Sequence of chain 1.V:
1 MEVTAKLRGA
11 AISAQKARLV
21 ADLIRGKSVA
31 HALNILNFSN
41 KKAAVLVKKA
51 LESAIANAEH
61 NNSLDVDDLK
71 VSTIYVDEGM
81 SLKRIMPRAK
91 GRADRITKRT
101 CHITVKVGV

This small molecule binds to this protein.
Small molecule (SMILES): NCCC[C@H](N)CC(=O)NCCC[C@H](N)CC(=O)NCCC[C@H](N)CC(=O)N[C@@H]1[C@H](O)[C@@H](OC(N)=O)[C@@H](CO)O[C@H]1NC1=N[C@@H]2C(=O)NC[C@@H](O)[C@H]2N1

Binding-site contacts:
Ligand atom C26 contacts residue ARG92 of chain 1.V at 4.4 Å.
Ligand atom N23 contacts residue ILE85 of chain 1.V at 4.3 Å.
Ligand atom C32 contacts residue LYS90 of chain 1.V at 3.8 Å.
Ligand atom N11 contacts residue GLY91 of chain 1.V at 3.5 Å (h-bond).
Ligand atom N08 contacts residue GLY91 of chain 1.V at 2.6 Å (h-bond).
Ligand atom C21 contacts residue ARG95 of chain 1.V at 4.3 Å.
Ligand atom C26 contacts residue ALA93 of chain 1.V at 4.4 Å (hydrophobic).
Ligand atom C09 contacts residue GLY91 of chain 1.V at 3.4 Å.
Ligand atom C30 contacts residue GLY91 of chain 1.V at 3.7 Å.
Ligand atom C31 contacts residue GLY91 of chain 1.V at 3.1 Å.
Ligand atom N23 contacts residue ARG95 of chain 1.V at 3.6 Å.
Ligand atom C15 contacts residue ALA93 of chain 1.V at 4.3 Å (hydrophobic).
Ligand atom C32 contacts residue GLY91 of chain 1.V at 3.6 Å.
Ligand atom O27 contacts residue ARG92 of chain 1.V at 3.3 Å.
Ligand atom C18 contacts residue ILE85 of chain 1.V at 3.9 Å (hydrophobic).
Ligand atom C31 contacts residue ARG92 of chain 1.V at 4.1 Å.
Ligand atom N11 contacts residue ALA93 of chain 1.V at 4.3 Å.
Ligand atom C31 contacts residue LYS90 of chain 1.V at 3.6 Å.
Ligand atom C13 contacts residue ALA93 of chain 1.V at 4.1 Å (hydrophobic).
Ligand atom C12 contacts residue ALA93 of chain 1.V at 4.2 Å (hydrophobic).
Ligand atom O20 contacts residue ILE85 of chain 1.V at 4.5 Å.
Ligand atom C21 contacts residue ALA93 of chain 1.V at 3.9 Å (hydrophobic).
Ligand atom C05 contacts residue GLY91 of chain 1.V at 4.4 Å.
Ligand atom C29 contacts residue ARG92 of chain 1.V at 4.3 Å.
Ligand atom N23 contacts residue ASP94 of chain 1.V at 3.9 Å.
Ligand atom C16 contacts residue ALA93 of chain 1.V at 4.1 Å (hydrophobic).
Ligand atom O27 contacts residue GLY91 of chain 1.V at 3.5 Å (h-bond).
Ligand atom N33 contacts residue LYS90 of chain 1.V at 3.9 Å.
Ligand atom C26 contacts residue GLY91 of chain 1.V at 4.2 Å.
Ligand atom C29 contacts residue GLY91 of chain 1.V at 4.2 Å.
Ligand atom O06 contacts residue GLY91 of chain 1.V at 3.6 Å.
Ligand atom N23 contacts residue ALA93 of chain 1.V at 3.0 Å (h-bond).
Ligand atom C18 contacts residue ALA93 of chain 1.V at 4.0 Å (hydrophobic).
Ligand atom O22 contacts residue ARG95 of chain 1.V at 4.4 Å.
Ligand atom O17 contacts residue ALA93 of chain 1.V at 3.5 Å.
Ligand atom O20 contacts residue ALA93 of chain 1.V at 3.4 Å.
Ligand atom C04 contacts residue GLY91 of chain 1.V at 3.9 Å.
Ligand atom O27 contacts residue ALA93 of chain 1.V at 3.3 Å (h-bond).